The small molecule below binds the protein below.
Small molecule (SMILES): NC1CCC(Nc2ncnc3c(C(=O)Nc4c(Cl)ccc(NS(=O)(=O)c5cc(F)ccc5F)c4F)csc23)CC1

Binding-site contacts:
Ligand atom CL18 contacts residue ILE94 of chain 1.A at 3.6 Å.
Ligand atom C1 contacts residue ALA63 of chain 1.A at 3.6 Å (hydrophobic).
Ligand atom F42 contacts residue ILE55 of chain 1.A at 3.7 Å.
Ligand atom C25 contacts residue LEU149 of chain 1.A at 3.5 Å (hydrophobic).
Ligand atom N11 contacts residue ASP165 of chain 1.A at 3.4 Å.
Ligand atom C32 contacts residue CYS99 of chain 1.A at 3.7 Å (hydrophobic).
Ligand atom C4 contacts residue GLY167 of chain 1.A at 3.7 Å.
Ligand atom F7 contacts residue PHE166 of chain 1.A at 3.3 Å.
Ligand atom C15 contacts residue LYS53 of chain 1.A at 3.5 Å.
Ligand atom C25 contacts residue ALA51 of chain 1.A at 3.4 Å (hydrophobic).
Ligand atom C39 contacts residue CYS99 of chain 1.A at 3.4 Å (hydrophobic).
Ligand atom CL18 contacts residue ILE96 of chain 1.A at 3.5 Å.
Ligand atom N19 contacts residue ILE96 of chain 1.A at 3.3 Å.
Ligand atom O21 contacts residue LYS53 of chain 1.A at 3.1 Å (salt-bridge).
Ligand atom C16 contacts residue ILE94 of chain 1.A at 3.8 Å (hydrophobic).
Ligand atom C1 contacts residue GLU66 of chain 1.A at 3.4 Å.
Ligand atom C14 contacts residue ILE96 of chain 1.A at 3.3 Å (hydrophobic).
Ligand atom O9 contacts residue PHE166 of chain 1.A at 3.4 Å (h-bond).
Ligand atom C25 contacts residue CYS99 of chain 1.A at 3.7 Å (hydrophobic).
Ligand atom C36 contacts residue ALA100 of chain 1.A at 3.6 Å (hydrophobic).
Ligand atom C16 contacts residue LYS53 of chain 1.A at 3.5 Å.
Ligand atom O9 contacts residue GLY167 of chain 1.A at 3.0 Å (h-bond).
Ligand atom N24 contacts residue LEU149 of chain 1.A at 3.4 Å.
Ligand atom CL18 contacts residue LYS53 of chain 1.A at 3.5 Å.
Ligand atom C15 contacts residue ILE96 of chain 1.A at 3.5 Å (hydrophobic).
Ligand atom N11 contacts residue PHE166 of chain 1.A at 3.8 Å.
Ligand atom N40 contacts residue GLU105 of chain 1.A at 3.0 Å (salt-bridge).
Ligand atom C5 contacts residue GLY167 of chain 1.A at 3.7 Å.
Ligand atom F42 contacts residue ALA63 of chain 1.A at 3.1 Å.
Ligand atom N24 contacts residue ALA51 of chain 1.A at 3.5 Å.
Ligand atom O9 contacts residue ASP165 of chain 1.A at 3.1 Å.
Ligand atom CL18 contacts residue ALA51 of chain 1.A at 3.4 Å.
Ligand atom N26 contacts residue CYS99 of chain 1.A at 3.0 Å (h-bond).
Ligand atom C35 contacts residue GLU105 of chain 1.A at 3.6 Å.
Ligand atom O10 contacts residue LYS53 of chain 1.A at 3.1 Å.
Ligand atom C25 contacts residue GLU97 of chain 1.A at 3.4 Å.
Ligand atom C6 contacts residue GLU66 of chain 1.A at 3.6 Å.
Ligand atom N31 contacts residue CYS99 of chain 1.A at 3.0 Å (h-bond).
Ligand atom N24 contacts residue ILE96 of chain 1.A at 3.6 Å.
Ligand atom F41 contacts residue ASP165 of chain 1.A at 3.0 Å.

Sequence of chain 1.A:
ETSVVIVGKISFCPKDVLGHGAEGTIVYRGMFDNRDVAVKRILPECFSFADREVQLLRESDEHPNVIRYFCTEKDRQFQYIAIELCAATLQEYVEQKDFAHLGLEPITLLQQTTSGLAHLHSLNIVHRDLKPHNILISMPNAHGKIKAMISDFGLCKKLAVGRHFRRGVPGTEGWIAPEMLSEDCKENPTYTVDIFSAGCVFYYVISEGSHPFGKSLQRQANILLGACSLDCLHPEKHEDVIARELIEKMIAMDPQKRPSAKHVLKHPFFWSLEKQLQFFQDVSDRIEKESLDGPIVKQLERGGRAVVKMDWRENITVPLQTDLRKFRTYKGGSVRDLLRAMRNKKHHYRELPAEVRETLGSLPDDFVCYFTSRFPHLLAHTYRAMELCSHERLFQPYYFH